Sequence of chain 4.A:
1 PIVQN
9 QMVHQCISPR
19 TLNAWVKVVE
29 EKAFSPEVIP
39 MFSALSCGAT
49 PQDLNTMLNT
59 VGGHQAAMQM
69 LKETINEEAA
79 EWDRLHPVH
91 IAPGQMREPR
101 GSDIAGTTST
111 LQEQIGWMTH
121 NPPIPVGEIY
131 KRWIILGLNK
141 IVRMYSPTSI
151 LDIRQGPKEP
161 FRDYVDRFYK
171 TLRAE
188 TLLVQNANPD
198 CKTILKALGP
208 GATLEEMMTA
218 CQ

A protein and the small-molecule ligand that binds it are described below.
Small molecule (SMILES): O=C1N[C@@H](c2ccc(O)cc2)c2c(-c3ccccc3)n[nH]c21

Binding-site contacts:
Ligand atom CAJ contacts residue EDO1 of chain 4.B at 3.7 Å.
Ligand atom CAS contacts residue ASN53 of chain 4.A at 3.6 Å.
Ligand atom CAD contacts residue ILE73 of chain 4.A at 3.7 Å (hydrophobic).
Ligand atom CAV contacts residue TYR130 of chain 4.A at 3.7 Å (hydrophobic).
Ligand atom NAM contacts residue ASN53 of chain 4.A at 3.8 Å.
Ligand atom CAE contacts residue LEU56 of chain 4.A at 4.0 Å (hydrophobic).
Ligand atom NAN contacts residue ASN57 of chain 4.A at 3.5 Å (h-bond).
Ligand atom CAD contacts residue LEU56 of chain 4.A at 3.6 Å (hydrophobic).
Ligand atom CAS contacts residue ASN57 of chain 4.A at 3.8 Å.
Ligand atom CAP contacts residue ASN74 of chain 4.A at 3.6 Å.
Ligand atom CAC contacts residue MET66 of chain 4.A at 3.6 Å (hydrophobic).
Ligand atom CAO contacts residue ALA105 of chain 4.A at 4.0 Å (hydrophobic).
Ligand atom CAT contacts residue ASN53 of chain 4.A at 3.5 Å.
Ligand atom OAB contacts residue LYS70 of chain 4.A at 3.6 Å.
Ligand atom OAA contacts residue THR107 of chain 4.A at 3.6 Å.
Ligand atom CAG contacts residue LYS70 of chain 4.A at 3.7 Å.
Ligand atom OAB contacts residue ASN74 of chain 4.A at 3.1 Å (h-bond).
Ligand atom CAE contacts residue LYS70 of chain 4.A at 3.9 Å.
Ligand atom CAJ contacts residue ILE73 of chain 4.A at 3.9 Å (hydrophobic).
Ligand atom CAI contacts residue LYS70 of chain 4.A at 3.9 Å.
Ligand atom CAH contacts residue EDO1 of chain 4.B at 3.7 Å.
Ligand atom CAG contacts residue ASN57 of chain 4.A at 3.4 Å.
Ligand atom NAM contacts residue THR107 of chain 4.A at 2.8 Å (h-bond).
Ligand atom CAH contacts residue LYS70 of chain 4.A at 3.7 Å.
Ligand atom CAF contacts residue TYR130 of chain 4.A at 3.9 Å (hydrophobic).
Ligand atom CAC contacts residue LEU56 of chain 4.A at 3.9 Å (hydrophobic).
Ligand atom OAA contacts residue GLY106 of chain 4.A at 3.9 Å.
Ligand atom CAD contacts residue LYS70 of chain 4.A at 3.8 Å.
Ligand atom CAH contacts residue ASN74 of chain 4.A at 3.4 Å.
Ligand atom CAU contacts residue ASN53 of chain 4.A at 3.4 Å.
Ligand atom NAL contacts residue ASN57 of chain 4.A at 2.8 Å (h-bond).
Ligand atom NAM contacts residue ALA105 of chain 4.A at 3.4 Å (h-bond).
Ligand atom CAP contacts residue LYS70 of chain 4.A at 3.6 Å.
Ligand atom CAC contacts residue LEU69 of chain 4.A at 3.9 Å (hydrophobic).
Ligand atom CAO contacts residue THR107 of chain 4.A at 3.6 Å.
Ligand atom NAN contacts residue ASN53 of chain 4.A at 3.7 Å.
Ligand atom OAA contacts residue ASN53 of chain 4.A at 3.5 Å (h-bond).
Ligand atom CAO contacts residue ASN53 of chain 4.A at 3.4 Å.
Ligand atom CAV contacts residue ASN53 of chain 4.A at 3.7 Å.
Ligand atom CAF contacts residue LEU56 of chain 4.A at 3.8 Å (hydrophobic).